Sequence of chain 1.D:
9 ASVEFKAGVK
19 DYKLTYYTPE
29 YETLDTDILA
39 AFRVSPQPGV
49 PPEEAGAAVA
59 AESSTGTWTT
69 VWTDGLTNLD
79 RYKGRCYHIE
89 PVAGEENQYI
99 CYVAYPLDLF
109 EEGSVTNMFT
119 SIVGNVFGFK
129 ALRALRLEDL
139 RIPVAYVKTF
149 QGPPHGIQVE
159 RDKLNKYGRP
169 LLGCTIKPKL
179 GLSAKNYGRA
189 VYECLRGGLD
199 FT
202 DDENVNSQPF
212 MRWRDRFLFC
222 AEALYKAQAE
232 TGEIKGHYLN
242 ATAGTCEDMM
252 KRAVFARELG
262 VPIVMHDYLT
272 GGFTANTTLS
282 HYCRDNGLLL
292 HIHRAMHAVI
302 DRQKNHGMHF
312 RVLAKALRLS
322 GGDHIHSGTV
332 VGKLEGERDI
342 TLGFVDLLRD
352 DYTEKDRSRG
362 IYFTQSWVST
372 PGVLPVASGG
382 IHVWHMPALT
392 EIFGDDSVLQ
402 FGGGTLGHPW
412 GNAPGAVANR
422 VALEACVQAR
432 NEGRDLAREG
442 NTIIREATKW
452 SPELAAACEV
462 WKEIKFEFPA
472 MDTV

Sequence of chain 2.D:
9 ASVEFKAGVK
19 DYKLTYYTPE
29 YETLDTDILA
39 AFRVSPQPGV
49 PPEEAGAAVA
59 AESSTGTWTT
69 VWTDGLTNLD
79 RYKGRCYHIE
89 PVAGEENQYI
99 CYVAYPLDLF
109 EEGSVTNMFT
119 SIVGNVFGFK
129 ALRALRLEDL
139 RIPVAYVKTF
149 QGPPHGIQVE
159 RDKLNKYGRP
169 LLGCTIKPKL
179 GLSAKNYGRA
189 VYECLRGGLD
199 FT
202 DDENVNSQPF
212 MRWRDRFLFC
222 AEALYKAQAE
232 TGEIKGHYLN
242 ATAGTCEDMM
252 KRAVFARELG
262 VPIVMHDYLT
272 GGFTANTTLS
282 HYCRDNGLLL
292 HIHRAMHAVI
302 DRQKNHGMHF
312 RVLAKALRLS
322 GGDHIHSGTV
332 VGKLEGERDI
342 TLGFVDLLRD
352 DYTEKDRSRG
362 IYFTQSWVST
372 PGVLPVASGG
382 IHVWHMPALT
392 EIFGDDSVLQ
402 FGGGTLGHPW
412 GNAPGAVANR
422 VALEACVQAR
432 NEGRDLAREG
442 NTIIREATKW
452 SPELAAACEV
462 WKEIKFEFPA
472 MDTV

Binding-site contacts:
Ligand atom O3P contacts residue LYS334 of chain 2.D at 3.0 Å (salt-bridge).
Ligand atom O3P contacts residue TRP66 of chain 1.D at 3.5 Å.
Ligand atom O1P contacts residue THR65 of chain 1.D at 2.7 Å (h-bond).
Ligand atom O5P contacts residue SER379 of chain 2.D at 3.4 Å (h-bond).
Ligand atom O6 contacts residue ASN123 of chain 1.D at 3.6 Å (h-bond).
Ligand atom O3 contacts residue ASN123 of chain 1.D at 3.4 Å (h-bond).
Ligand atom C contacts residue LYS175 of chain 2.D at 3.2 Å.
Ligand atom O3 contacts residue CA1 of chain 2.O at 2.6 Å.
Ligand atom O3 contacts residue KCX201 of chain 2.D at 2.8 Å (h-bond).
Ligand atom O6 contacts residue LYS177 of chain 2.D at 2.8 Å (salt-bridge).
Ligand atom O1P contacts residue GLY403 of chain 2.D at 3.5 Å.
Ligand atom C2 contacts residue CA1 of chain 2.O at 3.1 Å.
Ligand atom O1P contacts residue GLY404 of chain 2.D at 2.6 Å (h-bond).
Ligand atom O3 contacts residue HIS294 of chain 2.D at 3.3 Å (h-bond).
Ligand atom O2 contacts residue CA1 of chain 2.O at 2.7 Å.
Ligand atom O4P contacts residue ARG295 of chain 2.D at 2.5 Å (salt-bridge).
Ligand atom P1 contacts residue GLY404 of chain 2.D at 3.6 Å.
Ligand atom C3 contacts residue CA1 of chain 2.O at 3.4 Å.
Ligand atom C contacts residue LYS334 of chain 2.D at 3.6 Å.
Ligand atom O7 contacts residue GLU60 of chain 1.D at 3.4 Å (salt-bridge).
Ligand atom O6P contacts residue ARG295 of chain 2.D at 3.0 Å (salt-bridge).
Ligand atom O4 contacts residue SER379 of chain 2.D at 3.0 Å (h-bond).
Ligand atom O7 contacts residue LYS334 of chain 2.D at 2.6 Å (salt-bridge).
Ligand atom C contacts residue CA1 of chain 2.O at 3.1 Å.
Ligand atom O5P contacts residue HIS327 of chain 2.D at 2.8 Å (h-bond).
Ligand atom P1 contacts residue THR65 of chain 1.D at 3.5 Å.
Ligand atom C3 contacts residue KCX201 of chain 2.D at 3.5 Å.
Ligand atom O2 contacts residue THR173 of chain 2.D at 3.1 Å (h-bond).
Ligand atom O6 contacts residue CA1 of chain 2.O at 2.6 Å.
Ligand atom O6 contacts residue LYS175 of chain 2.D at 2.7 Å (salt-bridge).
Ligand atom O3P contacts residue GLY381 of chain 2.D at 2.8 Å (h-bond).
Ligand atom O2 contacts residue LYS175 of chain 2.D at 3.1 Å (salt-bridge).
Ligand atom O3P contacts residue GLY380 of chain 2.D at 3.3 Å.
Ligand atom O1P contacts residue LYS175 of chain 2.D at 3.3 Å.
Ligand atom O5 contacts residue LEU335 of chain 2.D at 3.1 Å.
Ligand atom O4 contacts residue GLY380 of chain 2.D at 3.2 Å.
Ligand atom O1 contacts residue LYS175 of chain 2.D at 3.0 Å (salt-bridge).
Ligand atom O2P contacts residue GLY403 of chain 2.D at 2.8 Å (h-bond).
Ligand atom P2 contacts residue ARG295 of chain 2.D at 3.5 Å.
Ligand atom C1 contacts residue LYS334 of chain 2.D at 3.4 Å.

A small-molecule ligand and the protein it binds are described below.
Small molecule (SMILES): O=C(O)[C@@](O)(COP(=O)(O)O)[C@H](O)[C@H](O)COP(=O)(O)O